Sequence of chain 2.A:
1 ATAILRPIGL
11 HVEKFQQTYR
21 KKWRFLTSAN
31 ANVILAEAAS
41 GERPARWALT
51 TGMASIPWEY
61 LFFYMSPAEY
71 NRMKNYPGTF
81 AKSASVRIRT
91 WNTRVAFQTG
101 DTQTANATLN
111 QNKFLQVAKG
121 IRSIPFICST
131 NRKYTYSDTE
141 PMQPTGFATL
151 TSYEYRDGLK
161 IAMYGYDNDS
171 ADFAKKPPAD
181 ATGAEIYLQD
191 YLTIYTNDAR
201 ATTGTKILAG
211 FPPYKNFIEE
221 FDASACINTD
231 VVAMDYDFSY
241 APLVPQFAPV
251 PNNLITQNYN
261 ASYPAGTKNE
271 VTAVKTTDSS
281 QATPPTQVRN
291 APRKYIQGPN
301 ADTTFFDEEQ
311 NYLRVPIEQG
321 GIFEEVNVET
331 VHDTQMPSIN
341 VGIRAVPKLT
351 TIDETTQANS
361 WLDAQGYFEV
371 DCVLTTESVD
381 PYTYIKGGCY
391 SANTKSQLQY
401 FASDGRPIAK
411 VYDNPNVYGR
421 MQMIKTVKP

The small molecule below binds the protein below.
Small molecule (SMILES): Cc1cn([C@H]2C[C@H](O[P](=O)(O)OC[C@H]3O[C@@H](n4ccc(N)nc4=O)C[C@@H]3O[P](=O)(O)OC[C@H]3O[C@@H](n4cnc5c(=O)[nH]c(N)nc54)C[C@@H]3O[P](=O)(O)OC[C@H]3O[C@@H](n4cnc5c4NC=NC5N)C[C@@H]3O[P](=O)(O)OC[C@H]3O[C@@H](n4cnc5c4NC=NC5N)C[C@@H]3O)[C@@H](COP(=O)=O)O2)c(=O)[nH]c1=O

Binding-site contacts:
Ligand atom O4' contacts residue ASP237 of chain 2.A at 3.0 Å (salt-bridge).
Ligand atom C1' contacts residue SER239 of chain 2.A at 3.2 Å.
Ligand atom N3 contacts residue DG3 of chain 2.C at 3.4 Å.
Ligand atom OP2 contacts residue THR330 of chain 2.A at 2.7 Å (h-bond).
Ligand atom N4 contacts residue PHE323 of chain 2.A at 3.1 Å (h-bond).
Ligand atom O3' contacts residue ASP237 of chain 2.A at 3.6 Å.
Ligand atom C5 contacts residue VAL331 of chain 2.A at 3.5 Å (hydrophobic).
Ligand atom C4 contacts residue DG3 of chain 2.C at 3.5 Å.
Ligand atom C5 contacts residue DG3 of chain 2.C at 3.4 Å.
Ligand atom C4 contacts residue TYR240 of chain 2.A at 3.7 Å (hydrophobic).
Ligand atom C4' contacts residue ASP237 of chain 2.A at 3.5 Å.
Ligand atom C2 contacts residue TYR240 of chain 2.A at 3.6 Å (hydrophobic).
Ligand atom C1' contacts residue DG3 of chain 2.C at 3.7 Å.
Ligand atom C2' contacts residue THR330 of chain 2.A at 3.5 Å.
Ligand atom C8 contacts residue DG3 of chain 2.C at 3.6 Å.
Ligand atom N1 contacts residue TYR240 of chain 2.A at 3.6 Å.
Ligand atom C4 contacts residue VAL331 of chain 2.A at 3.5 Å (hydrophobic).
Ligand atom N9 contacts residue DG3 of chain 2.C at 3.6 Å.
Ligand atom O4' contacts residue DG3 of chain 2.C at 3.2 Å (h-bond).
Ligand atom OP2 contacts residue HIS332 of chain 2.A at 2.9 Å (h-bond).
Ligand atom N7 contacts residue DG4 of chain 2.C at 3.8 Å.
Ligand atom O6 contacts residue DG4 of chain 2.C at 3.5 Å (h-bond).
Ligand atom N7 contacts residue DG3 of chain 2.C at 3.8 Å.
Ligand atom N1 contacts residue DG3 of chain 2.C at 3.5 Å.
Ligand atom C2 contacts residue DG3 of chain 2.C at 3.4 Å.
Ligand atom C4' contacts residue PHE238 of chain 2.A at 3.7 Å (hydrophobic).
Ligand atom O4' contacts residue SER239 of chain 2.A at 3.3 Å (h-bond).
Ligand atom C5' contacts residue SER239 of chain 2.A at 3.3 Å.
Ligand atom O3' contacts residue SER239 of chain 2.A at 3.6 Å.
Ligand atom C6 contacts residue TYR240 of chain 2.A at 3.6 Å (hydrophobic).
Ligand atom N4 contacts residue GLU329 of chain 2.A at 3.2 Å (salt-bridge).
Ligand atom N4 contacts residue GLU324 of chain 2.A at 3.8 Å.
Ligand atom C5 contacts residue TYR240 of chain 2.A at 3.7 Å (hydrophobic).
Ligand atom C5' contacts residue PHE238 of chain 2.A at 3.1 Å (hydrophobic).
Ligand atom N3 contacts residue TYR240 of chain 2.A at 3.7 Å.
Ligand atom C6 contacts residue DG3 of chain 2.C at 3.5 Å.
Ligand atom N2 contacts residue DG3 of chain 2.C at 3.5 Å (h-bond).
Ligand atom O5' contacts residue SER239 of chain 2.A at 3.0 Å (h-bond).
Ligand atom O6 contacts residue DG3 of chain 2.C at 3.5 Å.
Ligand atom N4 contacts residue VAL331 of chain 2.A at 3.5 Å.